This small molecule binds to this protein.
Small molecule (SMILES): CCC[C@@H](C=O)NC(=O)[C@@H](NC(=O)[C@@H](NC(=O)[C@H](CC(N)=O)NC(=O)[C@@H]1CCCN1C(=O)[C@H](CC(C)C)NC(=O)[C@H](COP(=O)(O)O)NC(=O)[C@@H]1CCCN1C(=O)[C@@H](N)CO)[C@@H](C)CC)[C@@H](C)O

Binding-site contacts:
Ligand atom OD1 contacts residue LYS50 of chain 4.A at 3.2 Å.
Ligand atom CB contacts residue ASN178 of chain 4.A at 3.3 Å.
Ligand atom O contacts residue VAL181 of chain 4.A at 2.7 Å.
Ligand atom ND2 contacts residue VAL47 of chain 4.A at 3.8 Å.
Ligand atom O2P contacts residue ARG132 of chain 4.A at 2.9 Å (salt-bridge).
Ligand atom CB contacts residue ASN229 of chain 4.A at 3.6 Å.
Ligand atom O1P contacts residue LYS50 of chain 4.A at 3.8 Å.
Ligand atom CA contacts residue ASN178 of chain 4.A at 3.8 Å.
Ligand atom N contacts residue LEU177 of chain 4.A at 3.6 Å.
Ligand atom CA contacts residue LEU177 of chain 4.A at 3.6 Å (hydrophobic).
Ligand atom O1P contacts residue TYR133 of chain 4.A at 2.6 Å (h-bond).
Ligand atom C contacts residue ASN229 of chain 4.A at 3.6 Å.
Ligand atom P contacts residue ARG57 of chain 4.A at 3.6 Å.
Ligand atom O contacts residue VAL47 of chain 4.A at 3.3 Å.
Ligand atom CB contacts residue ASN178 of chain 4.A at 3.5 Å.
Ligand atom O2P contacts residue ARG57 of chain 4.A at 2.8 Å (salt-bridge).
Ligand atom CB contacts residue NO31 of chain 4.F at 3.7 Å.
Ligand atom CG contacts residue LYS50 of chain 4.A at 3.7 Å.
Ligand atom CB contacts residue VAL181 of chain 4.A at 3.6 Å (hydrophobic).
Ligand atom CG contacts residue LEU225 of chain 4.A at 3.6 Å (hydrophobic).
Ligand atom CB contacts residue VAL47 of chain 4.A at 3.7 Å (hydrophobic).
Ligand atom O3P contacts residue LYS50 of chain 4.A at 3.1 Å.
Ligand atom C contacts residue ASN178 of chain 4.A at 3.6 Å.
Ligand atom O contacts residue LYS50 of chain 4.A at 3.1 Å (salt-bridge).
Ligand atom CD contacts residue LEU225 of chain 4.A at 3.3 Å (hydrophobic).
Ligand atom C contacts residue LEU177 of chain 4.A at 3.9 Å (hydrophobic).
Ligand atom O contacts residue ASN229 of chain 4.A at 2.7 Å (h-bond).
Ligand atom OD1 contacts residue VAL47 of chain 4.A at 3.6 Å.
Ligand atom CG contacts residue NO31 of chain 4.F at 2.3 Å.
Ligand atom O1P contacts residue ARG132 of chain 4.A at 2.9 Å (salt-bridge).
Ligand atom CD contacts residue NO31 of chain 4.F at 2.7 Å.
Ligand atom CD1 contacts residue ASN43 of chain 4.A at 3.8 Å.
Ligand atom P contacts residue ARG132 of chain 4.A at 3.8 Å.
Ligand atom P contacts residue TYR133 of chain 4.A at 3.7 Å.
Ligand atom C contacts residue VAL181 of chain 4.A at 3.4 Å (hydrophobic).
Ligand atom ND2 contacts residue ASN51 of chain 4.A at 3.0 Å (h-bond).
Ligand atom CA contacts residue ASN178 of chain 4.A at 3.5 Å.
Ligand atom O3P contacts residue ARG57 of chain 4.A at 2.8 Å (salt-bridge).
Ligand atom N contacts residue ASN178 of chain 4.A at 2.8 Å (h-bond).
Ligand atom CD1 contacts residue ILE222 of chain 4.A at 3.8 Å (hydrophobic).

Sequence of chain 4.A:
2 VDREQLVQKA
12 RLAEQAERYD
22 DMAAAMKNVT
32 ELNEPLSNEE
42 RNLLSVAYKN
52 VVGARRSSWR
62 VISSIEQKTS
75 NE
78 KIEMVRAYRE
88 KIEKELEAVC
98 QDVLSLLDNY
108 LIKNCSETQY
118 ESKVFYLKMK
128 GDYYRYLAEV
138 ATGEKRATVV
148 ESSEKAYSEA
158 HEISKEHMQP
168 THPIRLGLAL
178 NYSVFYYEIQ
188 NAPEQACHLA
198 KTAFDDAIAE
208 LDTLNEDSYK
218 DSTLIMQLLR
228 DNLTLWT